Sequence of chain 1.C:
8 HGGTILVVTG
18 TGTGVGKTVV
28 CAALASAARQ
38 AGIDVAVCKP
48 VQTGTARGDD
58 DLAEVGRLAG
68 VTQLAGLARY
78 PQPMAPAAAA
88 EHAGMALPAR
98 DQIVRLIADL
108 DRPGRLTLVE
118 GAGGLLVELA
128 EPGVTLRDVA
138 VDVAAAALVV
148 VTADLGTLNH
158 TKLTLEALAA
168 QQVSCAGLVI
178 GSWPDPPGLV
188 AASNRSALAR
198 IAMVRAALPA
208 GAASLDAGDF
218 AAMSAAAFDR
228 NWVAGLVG

A protein and the small-molecule ligand that binds it are described below.
Small molecule (SMILES): C[C@H](N)[C@@H](CCCCCC(=O)O)NC(=O)O

Binding-site contacts:
Ligand atom O1 contacts residue ASN156 of chain 1.D at 2.7 Å (h-bond).
Ligand atom O1 contacts residue GLY153 of chain 1.D at 3.3 Å (h-bond).
Ligand atom O contacts residue LYS46 of chain 1.C at 3.7 Å.
Ligand atom C1 contacts residue VAL124 of chain 1.C at 3.9 Å (hydrophobic).
Ligand atom O2 contacts residue LEU155 of chain 1.D at 3.5 Å (h-bond).
Ligand atom C1 contacts residue LEU155 of chain 1.D at 3.9 Å (hydrophobic).
Ligand atom C3 contacts residue LEU152 of chain 1.D at 3.5 Å (hydrophobic).
Ligand atom C1 contacts residue ASN156 of chain 1.D at 3.8 Å.
Ligand atom N7 contacts residue THR50 of chain 1.C at 3.1 Å (h-bond).
Ligand atom N8 contacts residue THR20 of chain 1.C at 3.4 Å.
Ligand atom O contacts residue CTP1 of chain 1.I at 2.3 Å (h-bond).
Ligand atom C5 contacts residue MET81 of chain 1.C at 3.8 Å (hydrophobic).
Ligand atom C5 contacts residue THR20 of chain 1.C at 3.7 Å.
Ligand atom C2 contacts residue VAL124 of chain 1.C at 3.6 Å (hydrophobic).
Ligand atom N8 contacts residue CTP1 of chain 1.I at 3.7 Å.
Ligand atom C2 contacts residue GLY153 of chain 1.D at 3.6 Å.
Ligand atom C9 contacts residue THR50 of chain 1.C at 3.2 Å.
Ligand atom C1 contacts residue GLY153 of chain 1.D at 3.2 Å.
Ligand atom C contacts residue LYS46 of chain 1.C at 3.4 Å.
Ligand atom C4 contacts residue GLY120 of chain 1.C at 3.9 Å.
Ligand atom C5 contacts residue LEU152 of chain 1.D at 3.5 Å (hydrophobic).
Ligand atom O contacts residue ALA119 of chain 1.C at 3.6 Å.
Ligand atom O1 contacts residue LEU155 of chain 1.D at 3.5 Å (h-bond).
Ligand atom C7 contacts residue THR50 of chain 1.C at 3.5 Å.
Ligand atom C3 contacts residue GLY153 of chain 1.D at 4.0 Å.
Ligand atom OXT contacts residue GLN49 of chain 1.C at 3.9 Å.
Ligand atom C6 contacts residue MET81 of chain 1.C at 3.4 Å (hydrophobic).
Ligand atom C contacts residue ALA119 of chain 1.C at 3.9 Å (hydrophobic).
Ligand atom C6 contacts residue THR50 of chain 1.C at 3.4 Å.
Ligand atom C contacts residue CTP1 of chain 1.I at 3.4 Å.
Ligand atom OXT contacts residue CTP1 of chain 1.I at 3.6 Å (h-bond).
Ligand atom O2 contacts residue THR154 of chain 1.D at 3.7 Å.
Ligand atom C7 contacts residue CTP1 of chain 1.I at 3.7 Å.
Ligand atom OXT contacts residue LYS46 of chain 1.C at 2.5 Å (salt-bridge).
Ligand atom C8 contacts residue THR50 of chain 1.C at 3.4 Å.
Ligand atom C9 contacts residue ASP56 of chain 1.C at 3.4 Å.
Ligand atom O contacts residue GLY120 of chain 1.C at 3.2 Å (h-bond).
Ligand atom OXT contacts residue ASP58 of chain 1.C at 3.4 Å (salt-bridge).
Ligand atom O1 contacts residue VAL124 of chain 1.C at 3.6 Å.
Ligand atom O2 contacts residue GLY153 of chain 1.D at 3.0 Å (h-bond).

Sequence of chain 1.D:
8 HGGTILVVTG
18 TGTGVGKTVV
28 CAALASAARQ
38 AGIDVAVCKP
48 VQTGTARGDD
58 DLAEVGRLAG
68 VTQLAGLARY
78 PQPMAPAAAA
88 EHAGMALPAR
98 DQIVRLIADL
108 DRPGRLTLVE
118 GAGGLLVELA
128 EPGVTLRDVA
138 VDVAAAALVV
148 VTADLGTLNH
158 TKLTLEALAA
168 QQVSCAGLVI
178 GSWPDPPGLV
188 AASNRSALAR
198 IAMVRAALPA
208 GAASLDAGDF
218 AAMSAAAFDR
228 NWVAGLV